Sequence of chain 1.C:
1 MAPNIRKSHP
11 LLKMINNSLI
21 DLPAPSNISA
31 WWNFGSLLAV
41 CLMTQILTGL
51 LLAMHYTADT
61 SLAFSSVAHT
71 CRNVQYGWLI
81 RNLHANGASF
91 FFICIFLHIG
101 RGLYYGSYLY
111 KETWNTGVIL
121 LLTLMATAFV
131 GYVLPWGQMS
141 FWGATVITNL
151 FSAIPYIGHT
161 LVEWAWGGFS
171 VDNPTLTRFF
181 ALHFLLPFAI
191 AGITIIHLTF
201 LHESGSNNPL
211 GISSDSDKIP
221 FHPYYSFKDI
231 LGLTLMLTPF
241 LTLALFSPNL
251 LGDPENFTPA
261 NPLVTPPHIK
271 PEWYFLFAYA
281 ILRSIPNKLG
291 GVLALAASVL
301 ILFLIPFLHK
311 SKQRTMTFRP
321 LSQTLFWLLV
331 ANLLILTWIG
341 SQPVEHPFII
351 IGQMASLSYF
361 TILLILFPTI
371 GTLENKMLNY

Binding-site contacts:
Ligand atom C7 contacts residue SER36 of chain 1.C at 3.8 Å.
Ligand atom CM5 contacts residue HIS202 of chain 1.C at 3.7 Å.
Ligand atom CM3 contacts residue PRO23 of chain 1.C at 3.8 Å (hydrophobic).
Ligand atom C11 contacts residue ALA39 of chain 1.C at 3.8 Å (hydrophobic).
Ligand atom O3 contacts residue LEU201 of chain 1.C at 3.5 Å.
Ligand atom CM2 contacts residue SER206 of chain 1.C at 3.9 Å.
Ligand atom C3 contacts residue LEU201 of chain 1.C at 3.9 Å (hydrophobic).
Ligand atom C4 contacts residue HIS202 of chain 1.C at 3.6 Å.
Ligand atom CM2 contacts residue ILE28 of chain 1.C at 3.3 Å (hydrophobic).
Ligand atom C2 contacts residue HEM1 of chain 1.Y at 3.7 Å.
Ligand atom C8 contacts residue HEM1 of chain 1.Y at 3.6 Å.
Ligand atom O2 contacts residue ILE28 of chain 1.C at 3.9 Å.
Ligand atom C4 contacts residue LEU22 of chain 1.C at 3.5 Å (hydrophobic).
Ligand atom C8 contacts residue SER36 of chain 1.C at 3.8 Å.
Ligand atom CM5 contacts residue LEU198 of chain 1.C at 3.4 Å (hydrophobic).
Ligand atom C7 contacts residue PHE221 of chain 1.C at 3.9 Å (hydrophobic).
Ligand atom O4 contacts residue LEU201 of chain 1.C at 3.3 Å.
Ligand atom CM2 contacts residue ALA24 of chain 1.C at 3.8 Å (hydrophobic).
Ligand atom O3 contacts residue SER206 of chain 1.C at 2.6 Å (h-bond).
Ligand atom O1 contacts residue PHE221 of chain 1.C at 3.4 Å.
Ligand atom O2 contacts residue SER206 of chain 1.C at 3.2 Å (h-bond).
Ligand atom C1 contacts residue HEM1 of chain 1.Y at 3.6 Å.
Ligand atom C12 contacts residue ALA39 of chain 1.C at 3.6 Å (hydrophobic).
Ligand atom C9 contacts residue LEU19 of chain 1.C at 3.8 Å (hydrophobic).
Ligand atom C10 contacts residue SER36 of chain 1.C at 3.5 Å.
Ligand atom CM3 contacts residue LEU22 of chain 1.C at 3.4 Å (hydrophobic).
Ligand atom C2 contacts residue SER206 of chain 1.C at 3.8 Å.
Ligand atom CM5 contacts residue SER18 of chain 1.C at 3.6 Å.
Ligand atom CM5 contacts residue LEU19 of chain 1.C at 3.9 Å (hydrophobic).
Ligand atom C10 contacts residue LEU19 of chain 1.C at 3.6 Å (hydrophobic).
Ligand atom C9 contacts residue SER36 of chain 1.C at 3.6 Å.
Ligand atom O4 contacts residue LEU22 of chain 1.C at 3.1 Å.
Ligand atom O1 contacts residue ASP229 of chain 1.C at 3.6 Å.
Ligand atom C6 contacts residue PHE221 of chain 1.C at 3.8 Å (hydrophobic).
Ligand atom C4 contacts residue LEU201 of chain 1.C at 3.7 Å (hydrophobic).
Ligand atom O1 contacts residue HEM1 of chain 1.Y at 3.8 Å.
Ligand atom O4 contacts residue HIS202 of chain 1.C at 2.5 Å (h-bond).
Ligand atom C3 contacts residue SER206 of chain 1.C at 3.6 Å.
Ligand atom CM3 contacts residue SER206 of chain 1.C at 3.2 Å.
Ligand atom C1 contacts residue PHE221 of chain 1.C at 3.5 Å (hydrophobic).

This protein binds this small molecule.
Small molecule (SMILES): COC1=C(OC)C(=O)C(C/C=C(/C)CCC=C(C)CC/C=C(/C)CC/C=C(\C)CC/C=C(\C)CC/C=C(\C)CC/C=C(/C)CCC=C(C)CCC=C(C)CCC=C(C)C)=C(C)C1=O